Binding-site contacts:
Ligand atom O3 contacts residue THR37 of chain 1.A at 3.0 Å (h-bond).
Ligand atom O3P contacts residue LYS196 of chain 1.A at 4.2 Å.
Ligand atom C5 contacts residue ILE127 of chain 1.A at 4.1 Å (hydrophobic).
Ligand atom P contacts residue THR40 of chain 1.A at 3.6 Å.
Ligand atom O3P contacts residue THR40 of chain 1.A at 2.5 Å (h-bond).
Ligand atom C6 contacts residue ILE127 of chain 1.A at 3.4 Å (hydrophobic).
Ligand atom O5 contacts residue GLY134 of chain 1.A at 4.4 Å.
Ligand atom C5 contacts residue GLY128 of chain 1.A at 4.2 Å.
Ligand atom O3P contacts residue GLY38 of chain 1.A at 3.9 Å.
Ligand atom P contacts residue SER39 of chain 1.A at 3.6 Å.
Ligand atom P contacts residue LYS196 of chain 1.A at 4.0 Å.
Ligand atom O5 contacts residue HIS132 of chain 1.A at 2.6 Å (h-bond).
Ligand atom P contacts residue GLY38 of chain 1.A at 4.3 Å.
Ligand atom O5 contacts residue GLY128 of chain 1.A at 4.4 Å.
Ligand atom O3P contacts residue SER39 of chain 1.A at 3.4 Å (h-bond).
Ligand atom O2P contacts residue LYS196 of chain 1.A at 2.8 Å (salt-bridge).
Ligand atom C6 contacts residue GLY128 of chain 1.A at 4.2 Å.
Ligand atom N2 contacts residue TYR77 of chain 1.A at 3.6 Å.
Ligand atom C6 contacts residue LYS196 of chain 1.A at 4.1 Å.
Ligand atom O4 contacts residue THR37 of chain 1.A at 4.1 Å.
Ligand atom O1 contacts residue PHE135 of chain 1.A at 3.6 Å.
Ligand atom O4 contacts residue GLY126 of chain 1.A at 3.9 Å.
Ligand atom O1P contacts residue GLY38 of chain 1.A at 3.7 Å.
Ligand atom O1 contacts residue GLY134 of chain 1.A at 3.2 Å (h-bond).
Ligand atom C3 contacts residue GLY134 of chain 1.A at 3.9 Å.
Ligand atom O1 contacts residue HIS132 of chain 1.A at 3.2 Å (h-bond).
Ligand atom O2P contacts residue ILE127 of chain 1.A at 4.4 Å.
Ligand atom O3 contacts residue TYR77 of chain 1.A at 4.3 Å.
Ligand atom C1 contacts residue HIS132 of chain 1.A at 3.2 Å.
Ligand atom O2P contacts residue THR40 of chain 1.A at 3.6 Å.
Ligand atom O1P contacts residue THR40 of chain 1.A at 4.2 Å.
Ligand atom C1 contacts residue GLY134 of chain 1.A at 4.2 Å.
Ligand atom C5 contacts residue HIS132 of chain 1.A at 3.6 Å.
Ligand atom O3P contacts residue THR37 of chain 1.A at 4.2 Å.
Ligand atom C3 contacts residue THR37 of chain 1.A at 4.3 Å.
Ligand atom N2 contacts residue GLY38 of chain 1.A at 4.2 Å.
Ligand atom C4 contacts residue THR37 of chain 1.A at 4.2 Å.
Ligand atom C6 contacts residue HIS132 of chain 1.A at 4.4 Å.
Ligand atom O1P contacts residue SER39 of chain 1.A at 2.9 Å (h-bond).
Ligand atom O3 contacts residue GLY134 of chain 1.A at 4.4 Å.

Sequence of chain 1.A:
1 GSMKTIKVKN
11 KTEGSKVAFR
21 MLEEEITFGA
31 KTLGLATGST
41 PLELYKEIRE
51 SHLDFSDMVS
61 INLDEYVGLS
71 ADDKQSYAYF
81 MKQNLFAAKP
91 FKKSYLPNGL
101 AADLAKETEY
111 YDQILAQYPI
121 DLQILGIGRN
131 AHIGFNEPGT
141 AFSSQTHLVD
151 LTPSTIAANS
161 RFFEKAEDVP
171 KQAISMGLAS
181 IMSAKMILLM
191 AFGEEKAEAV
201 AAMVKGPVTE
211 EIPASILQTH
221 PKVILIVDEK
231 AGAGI

A small-molecule ligand and the protein it binds are described below.
Small molecule (SMILES): N[C@@H]1[C@@H](O)[C@H](O)[C@@H](COP(=O)(O)O)O[C@@H]1O